This protein binds this small molecule.
Small molecule (SMILES): CC(C)CCC[C@@H](C)[C@H]1CC[C@H]2[C@@H]3CC=C4C[C@@H](O)CC[C@]4(C)[C@H]3CC[C@]12C

Sequence of chain 1.F:
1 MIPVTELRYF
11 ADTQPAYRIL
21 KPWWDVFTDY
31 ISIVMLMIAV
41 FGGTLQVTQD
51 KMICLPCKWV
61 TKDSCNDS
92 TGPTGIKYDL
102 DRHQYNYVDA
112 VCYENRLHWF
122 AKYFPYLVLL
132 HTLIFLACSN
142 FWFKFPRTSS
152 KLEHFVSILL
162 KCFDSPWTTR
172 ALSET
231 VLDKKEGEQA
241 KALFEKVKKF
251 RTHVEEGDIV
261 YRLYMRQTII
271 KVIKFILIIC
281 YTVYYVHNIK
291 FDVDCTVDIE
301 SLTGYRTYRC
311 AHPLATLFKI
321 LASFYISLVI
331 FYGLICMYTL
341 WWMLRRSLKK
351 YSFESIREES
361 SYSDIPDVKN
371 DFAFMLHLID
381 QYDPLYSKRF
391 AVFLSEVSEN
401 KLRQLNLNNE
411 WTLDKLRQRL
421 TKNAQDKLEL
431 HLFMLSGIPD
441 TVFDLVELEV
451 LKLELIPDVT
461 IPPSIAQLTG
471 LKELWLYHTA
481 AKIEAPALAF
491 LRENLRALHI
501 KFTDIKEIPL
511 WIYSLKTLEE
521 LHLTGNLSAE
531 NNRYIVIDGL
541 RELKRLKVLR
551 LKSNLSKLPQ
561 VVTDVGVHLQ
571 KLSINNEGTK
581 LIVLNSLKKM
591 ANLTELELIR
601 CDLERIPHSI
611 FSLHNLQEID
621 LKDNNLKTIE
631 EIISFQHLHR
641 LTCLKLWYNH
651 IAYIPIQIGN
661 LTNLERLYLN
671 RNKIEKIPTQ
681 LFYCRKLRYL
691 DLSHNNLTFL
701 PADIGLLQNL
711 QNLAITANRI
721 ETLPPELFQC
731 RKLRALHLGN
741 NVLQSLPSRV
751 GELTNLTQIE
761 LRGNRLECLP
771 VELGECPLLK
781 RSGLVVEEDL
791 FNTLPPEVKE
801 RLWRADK

Binding-site contacts:
Ligand atom C12 contacts residue PHE324 of chain 1.F at 3.9 Å (hydrophobic).
Ligand atom C11 contacts residue SER323 of chain 1.F at 3.0 Å.
Ligand atom C15 contacts residue POV1 of chain 1.X at 4.3 Å.
Ligand atom C25 contacts residue PHE331 of chain 1.F at 4.3 Å (hydrophobic).
Ligand atom C1 contacts residue ILE320 of chain 1.F at 4.4 Å (hydrophobic).
Ligand atom C12 contacts residue ILE320 of chain 1.F at 4.0 Å (hydrophobic).
Ligand atom C27 contacts residue PHE324 of chain 1.F at 3.6 Å (hydrophobic).
Ligand atom C1 contacts residue SER323 of chain 1.F at 4.0 Å.
Ligand atom C21 contacts residue PHE324 of chain 1.F at 3.9 Å (hydrophobic).
Ligand atom C7 contacts residue POV1 of chain 1.X at 4.0 Å.
Ligand atom C4 contacts residue POV1 of chain 1.X at 3.1 Å.
Ligand atom C25 contacts residue PHE324 of chain 1.F at 4.1 Å (hydrophobic).
Ligand atom C6 contacts residue POV1 of chain 1.X at 3.8 Å.
Ligand atom C12 contacts residue SER323 of chain 1.F at 3.1 Å.
Ligand atom C3 contacts residue POV1 of chain 1.X at 2.9 Å.
Ligand atom C23 contacts residue SER327 of chain 1.F at 4.0 Å.
Ligand atom C5 contacts residue POV1 of chain 1.X at 3.9 Å.
Ligand atom C26 contacts residue PHE331 of chain 1.F at 4.1 Å (hydrophobic).
Ligand atom C21 contacts residue SER323 of chain 1.F at 3.9 Å.
Ligand atom C21 contacts residue SER327 of chain 1.F at 2.6 Å.
Ligand atom C2 contacts residue POV1 of chain 1.X at 4.4 Å.
Ligand atom C13 contacts residue SER323 of chain 1.F at 4.4 Å.
Ligand atom C20 contacts residue SER327 of chain 1.F at 4.0 Å.
Ligand atom C14 contacts residue POV1 of chain 1.X at 4.5 Å.
Ligand atom C19 contacts residue SER323 of chain 1.F at 4.4 Å.
Ligand atom C24 contacts residue PHE324 of chain 1.F at 3.6 Å (hydrophobic).
Ligand atom C9 contacts residue SER323 of chain 1.F at 4.4 Å.
Ligand atom C11 contacts residue ILE320 of chain 1.F at 4.5 Å (hydrophobic).
Ligand atom O1 contacts residue POV1 of chain 1.X at 2.4 Å (h-bond).